Sequence of chain 1.D:
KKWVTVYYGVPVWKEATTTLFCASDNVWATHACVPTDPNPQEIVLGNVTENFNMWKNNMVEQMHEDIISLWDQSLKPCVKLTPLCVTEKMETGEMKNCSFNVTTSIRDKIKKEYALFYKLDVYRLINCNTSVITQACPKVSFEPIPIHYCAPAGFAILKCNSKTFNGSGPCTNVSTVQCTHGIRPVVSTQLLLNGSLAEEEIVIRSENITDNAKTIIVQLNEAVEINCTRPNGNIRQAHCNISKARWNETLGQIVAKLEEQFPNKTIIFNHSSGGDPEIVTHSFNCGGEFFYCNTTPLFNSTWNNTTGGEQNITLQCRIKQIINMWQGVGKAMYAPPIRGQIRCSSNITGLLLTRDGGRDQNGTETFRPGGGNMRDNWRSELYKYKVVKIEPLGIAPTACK

Binding-site contacts:
Ligand atom C1 contacts residue ASN410 of chain 1.D at 1.4 Å.
Ligand atom C2 contacts residue ASN410 of chain 1.D at 2.5 Å.
Ligand atom O5 contacts residue ASN410 of chain 1.D at 2.3 Å (h-bond).
Ligand atom C7 contacts residue ASN410 of chain 1.D at 4.1 Å.
Ligand atom C4 contacts residue ASN410 of chain 1.D at 4.2 Å.
Ligand atom N2 contacts residue ASN410 of chain 1.D at 3.0 Å (h-bond).
Ligand atom C5 contacts residue ASN410 of chain 1.D at 3.6 Å.
Ligand atom C3 contacts residue ASN410 of chain 1.D at 3.8 Å.

This protein binds this small molecule.
Small molecule (SMILES): CC(=O)N[C@@H]1[C@@H](O)[C@H](O)[C@@H](CO)O[C@H]1O